Binding-site contacts:
Ligand atom C8 contacts residue ARG89 of chain 50.C at 4.1 Å.
Ligand atom C1 contacts residue ASN67 of chain 50.C at 1.4 Å.
Ligand atom C8 contacts residue PHE90 of chain 50.C at 3.6 Å (hydrophobic).
Ligand atom C3 contacts residue ASN67 of chain 50.C at 3.8 Å.
Ligand atom C4 contacts residue ASN67 of chain 50.C at 4.3 Å.
Ligand atom C2 contacts residue ASN67 of chain 50.C at 2.4 Å.
Ligand atom O7 contacts residue ASN67 of chain 50.C at 4.1 Å.
Ligand atom C7 contacts residue PHE90 of chain 50.C at 4.3 Å (hydrophobic).
Ligand atom C8 contacts residue MET118 of chain 50.C at 4.0 Å (hydrophobic).
Ligand atom C5 contacts residue ASN67 of chain 50.C at 3.8 Å.
Ligand atom O5 contacts residue ASN67 of chain 50.C at 2.5 Å (h-bond).
Ligand atom C7 contacts residue ASN67 of chain 50.C at 3.7 Å.
Ligand atom N2 contacts residue ASN67 of chain 50.C at 2.8 Å (h-bond).
Ligand atom O6 contacts residue ASN67 of chain 50.C at 3.7 Å.

A protein and the small-molecule ligand that binds it are described below.
Small molecule (SMILES): CC(=O)N[C@@H]1[C@@H](O)[C@H](O)[C@@H](CO)O[C@H]1O

Sequence of chain 50.C:
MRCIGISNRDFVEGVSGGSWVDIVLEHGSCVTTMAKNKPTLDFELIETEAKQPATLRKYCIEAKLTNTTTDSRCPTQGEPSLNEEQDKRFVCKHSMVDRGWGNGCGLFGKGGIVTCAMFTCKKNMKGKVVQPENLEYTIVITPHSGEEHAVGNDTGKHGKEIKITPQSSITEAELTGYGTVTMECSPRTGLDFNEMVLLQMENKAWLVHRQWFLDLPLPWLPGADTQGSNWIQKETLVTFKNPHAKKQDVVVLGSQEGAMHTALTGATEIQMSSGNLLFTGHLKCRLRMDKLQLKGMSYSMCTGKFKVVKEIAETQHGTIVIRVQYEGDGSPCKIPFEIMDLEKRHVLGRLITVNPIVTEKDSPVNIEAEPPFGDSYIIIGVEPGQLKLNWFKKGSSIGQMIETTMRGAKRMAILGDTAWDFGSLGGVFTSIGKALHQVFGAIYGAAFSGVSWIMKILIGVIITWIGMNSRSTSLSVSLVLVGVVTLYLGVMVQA